Sequence of chain 1.H:
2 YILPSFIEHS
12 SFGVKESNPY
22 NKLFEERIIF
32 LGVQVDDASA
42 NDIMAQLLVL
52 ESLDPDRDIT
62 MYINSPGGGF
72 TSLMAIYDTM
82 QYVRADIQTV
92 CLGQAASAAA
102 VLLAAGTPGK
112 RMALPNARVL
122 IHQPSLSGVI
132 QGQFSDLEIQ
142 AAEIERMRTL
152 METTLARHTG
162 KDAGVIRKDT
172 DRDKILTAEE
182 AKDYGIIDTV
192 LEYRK

A protein and the small-molecule ligand that binds it are described below.
Small molecule (SMILES): CC(C)C[C@H](NC(=O)c1ccccc1)C(=O)O

Binding-site contacts:
Ligand atom N contacts residue LEU1 of chain 1.KA at 3.5 Å (h-bond).
Ligand atom O contacts residue LEU1 of chain 1.KA at 2.2 Å (h-bond).
Ligand atom N contacts residue ILE65 of chain 1.I at 4.3 Å.
Ligand atom O contacts residue PRO119 of chain 1.I at 3.2 Å.
Ligand atom C2 contacts residue PHE135 of chain 1.H at 3.9 Å (hydrophobic).
Ligand atom C4 contacts residue PHE137 of chain 1.I at 3.9 Å (hydrophobic).
Ligand atom CA contacts residue GLY63 of chain 1.I at 3.7 Å.
Ligand atom C7 contacts residue LEU1 of chain 1.KA at 1.3 Å (hydrophobic).
Ligand atom O1 contacts residue ILE65 of chain 1.I at 2.7 Å (h-bond).
Ligand atom C1 contacts residue LEU120 of chain 1.I at 3.9 Å (hydrophobic).
Ligand atom C contacts residue ILE65 of chain 1.I at 3.7 Å (hydrophobic).
Ligand atom CB contacts residue LEU1 of chain 1.KA at 3.3 Å (hydrophobic).
Ligand atom C2 contacts residue GLY121 of chain 1.I at 4.2 Å.
Ligand atom C1 contacts residue PHE135 of chain 1.H at 4.2 Å (hydrophobic).
Ligand atom CD1 contacts residue SER64 of chain 1.I at 3.1 Å.
Ligand atom C3 contacts residue PHE137 of chain 1.I at 3.9 Å (hydrophobic).
Ligand atom C4 contacts residue PHE135 of chain 1.H at 3.8 Å (hydrophobic).
Ligand atom C3 contacts residue PHE135 of chain 1.H at 3.6 Å (hydrophobic).
Ligand atom CB contacts residue LEU120 of chain 1.I at 3.9 Å (hydrophobic).
Ligand atom O1 contacts residue SER64 of chain 1.I at 3.6 Å.
Ligand atom C6 contacts residue ILE65 of chain 1.I at 4.0 Å (hydrophobic).
Ligand atom CD2 contacts residue LEU120 of chain 1.I at 3.9 Å (hydrophobic).
Ligand atom CA contacts residue SER64 of chain 1.I at 4.2 Å.
Ligand atom N contacts residue LEU120 of chain 1.I at 3.0 Å (h-bond).
Ligand atom C contacts residue LEU120 of chain 1.I at 3.9 Å (hydrophobic).
Ligand atom CA contacts residue ILE65 of chain 1.I at 4.3 Å (hydrophobic).
Ligand atom CD1 contacts residue GLY63 of chain 1.I at 3.7 Å.
Ligand atom C2 contacts residue LEU120 of chain 1.I at 3.2 Å (hydrophobic).
Ligand atom C1 contacts residue ILE65 of chain 1.I at 4.2 Å (hydrophobic).
Ligand atom CB contacts residue GLY63 of chain 1.I at 4.2 Å.
Ligand atom C7 contacts residue ILE65 of chain 1.I at 4.0 Å (hydrophobic).
Ligand atom O contacts residue LEU120 of chain 1.I at 2.7 Å (h-bond).
Ligand atom C3 contacts residue LEU120 of chain 1.I at 4.0 Å (hydrophobic).
Ligand atom C contacts residue LEU1 of chain 1.KA at 4.1 Å (hydrophobic).
Ligand atom O1 contacts residue LEU1 of chain 1.KA at 4.0 Å.
Ligand atom CA contacts residue LEU120 of chain 1.I at 3.9 Å (hydrophobic).
Ligand atom CA contacts residue LEU1 of chain 1.KA at 2.4 Å (hydrophobic).
Ligand atom C5 contacts residue PHE135 of chain 1.H at 4.1 Å (hydrophobic).
Ligand atom C7 contacts residue GLY63 of chain 1.I at 3.9 Å.
Ligand atom C7 contacts residue LEU120 of chain 1.I at 3.9 Å (hydrophobic).

Sequence of chain 1.I:
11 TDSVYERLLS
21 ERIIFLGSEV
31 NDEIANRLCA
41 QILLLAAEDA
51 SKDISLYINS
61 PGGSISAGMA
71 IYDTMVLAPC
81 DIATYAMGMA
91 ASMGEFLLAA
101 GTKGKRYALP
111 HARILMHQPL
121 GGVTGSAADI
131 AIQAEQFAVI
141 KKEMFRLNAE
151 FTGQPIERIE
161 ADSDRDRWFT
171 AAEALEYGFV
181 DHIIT